Sequence of chain 1.A:
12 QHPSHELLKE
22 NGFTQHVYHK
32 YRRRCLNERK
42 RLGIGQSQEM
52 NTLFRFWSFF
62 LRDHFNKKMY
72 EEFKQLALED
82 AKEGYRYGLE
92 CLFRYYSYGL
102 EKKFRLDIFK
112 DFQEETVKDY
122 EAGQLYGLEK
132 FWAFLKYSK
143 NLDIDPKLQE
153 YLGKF

Binding-site contacts:
Ligand atom C2 contacts residue HIS16 of chain 1.A at 3.6 Å.
Ligand atom N1 contacts residue HIS16 of chain 1.A at 3.6 Å.
Ligand atom C6 contacts residue HIS16 of chain 1.A at 3.6 Å.
Ligand atom OP2 contacts residue TYR88 of chain 1.A at 2.6 Å (h-bond).
Ligand atom C4 contacts residue HIS16 of chain 1.A at 3.6 Å.
Ligand atom N4 contacts residue TYR99 of chain 1.A at 3.6 Å.
Ligand atom P contacts residue TYR127 of chain 1.A at 3.5 Å.
Ligand atom OP1 contacts residue ARG56 of chain 1.A at 3.1 Å (salt-bridge).
Ligand atom C5 contacts residue HIS16 of chain 1.A at 3.6 Å.
Ligand atom C4 contacts residue ASN52 of chain 1.A at 3.1 Å.
Ligand atom OP2 contacts residue HIS16 of chain 1.A at 3.0 Å (h-bond).
Ligand atom N1 contacts residue TYR99 of chain 1.A at 3.7 Å.
Ligand atom O4' contacts residue TYR99 of chain 1.A at 3.6 Å (h-bond).
Ligand atom O4' contacts residue HIS16 of chain 1.A at 3.6 Å.
Ligand atom C5 contacts residue TYR88 of chain 1.A at 3.5 Å (hydrophobic).
Ligand atom O2 contacts residue HIS13 of chain 1.A at 3.1 Å (h-bond).
Ligand atom O4 contacts residue ASN52 of chain 1.A at 3.2 Å (h-bond).
Ligand atom N3 contacts residue HIS16 of chain 1.A at 3.5 Å.
Ligand atom N3 contacts residue ARG63 of chain 1.A at 3.3 Å (salt-bridge).
Ligand atom O5' contacts residue ARG56 of chain 1.A at 3.4 Å.
Ligand atom C5 contacts residue ASN52 of chain 1.A at 3.4 Å.
Ligand atom C5 contacts residue TYR99 of chain 1.A at 3.3 Å (hydrophobic).
Ligand atom C4 contacts residue TYR99 of chain 1.A at 3.4 Å (hydrophobic).
Ligand atom N3 contacts residue ASN52 of chain 1.A at 3.5 Å (h-bond).
Ligand atom C1' contacts residue ARG95 of chain 1.A at 3.6 Å.
Ligand atom C5 contacts residue GLU91 of chain 1.A at 3.4 Å.
Ligand atom O2 contacts residue GLN12 of chain 1.A at 3.5 Å.
Ligand atom OP1 contacts residue TYR127 of chain 1.A at 2.4 Å (h-bond).
Ligand atom OP2 contacts residue ARG95 of chain 1.A at 2.9 Å (salt-bridge).
Ligand atom C6 contacts residue TYR88 of chain 1.A at 3.5 Å (hydrophobic).
Ligand atom C6 contacts residue TYR99 of chain 1.A at 3.1 Å (hydrophobic).
Ligand atom OP2 contacts residue ARG56 of chain 1.A at 3.7 Å.
Ligand atom O2' contacts residue ARG95 of chain 1.A at 3.5 Å (salt-bridge).
Ligand atom O2 contacts residue ARG63 of chain 1.A at 3.2 Å (salt-bridge).
Ligand atom P contacts residue TYR88 of chain 1.A at 3.6 Å.
Ligand atom C5' contacts residue ARG95 of chain 1.A at 3.6 Å.
Ligand atom O2 contacts residue ARG95 of chain 1.A at 2.8 Å (salt-bridge).
Ligand atom O5' contacts residue TYR88 of chain 1.A at 3.5 Å (h-bond).
Ligand atom OP1 contacts residue ARG95 of chain 1.A at 3.2 Å (salt-bridge).
Ligand atom O6 contacts residue LYS31 of chain 1.A at 3.1 Å (salt-bridge).

This protein binds this small molecule.
Small molecule (SMILES): Nc1ccn([C@@H]2O[C@H](CO)[C@@H](O[P](=O)(O)OC[C@H]3O[C@@H](n4ccc(=O)[nH]c4=O)[C@H](O)[C@@H]3O[P](=O)(O)OC[C@H]3O[C@@H](n4ccc(=O)[nH]c4=O)[C@H](O)[C@@H]3O[P](=O)(O)OC[C@H]3O[C@@H](n4ccc(=O)[nH]c4=O)[C@H](O)[C@@H]3O[P](=O)(O)OC[C@H]3O[C@@H](n4ccc(=O)[nH]c4=O)[C@H](O)[C@@H]3O[P](=O)(O)OC[C@H]3O[C@@H](n4ccc(N)nc4=O)[C@H](O)[C@@H]3O[P](=O)(O)OC[C@H]3O[C@@H](n4ccc(N)nc4=O)[C@H](O)[C@@H]3O[P](=O)(O)OC[C@H]3O[C@@H](n4cnc5c(=O)nc(N)[nH]c54)[C@H](O)[C@@H]3O)[C@H]2O)c(=O)n1